Binding-site contacts:
Ligand atom C6 contacts residue GLU153 of chain 1.A at 3.8 Å.
Ligand atom O6 contacts residue LYS212 of chain 1.A at 4.0 Å.
Ligand atom C1 contacts residue ILE154 of chain 1.A at 4.3 Å (hydrophobic).
Ligand atom C2 contacts residue GLU152 of chain 1.A at 3.7 Å.
Ligand atom C6 contacts residue ILE154 of chain 1.A at 3.6 Å (hydrophobic).
Ligand atom C4 contacts residue GLU153 of chain 1.A at 3.9 Å.
Ligand atom O5 contacts residue GLU153 of chain 1.A at 3.8 Å.
Ligand atom O5 contacts residue LYS212 of chain 1.A at 4.1 Å.
Ligand atom N2 contacts residue LYS212 of chain 1.A at 3.9 Å.
Ligand atom O6 contacts residue GLU153 of chain 1.A at 4.3 Å.
Ligand atom C7 contacts residue ASN173 of chain 1.A at 4.2 Å.
Ligand atom C5 contacts residue ASN173 of chain 1.A at 3.5 Å.
Ligand atom C5 contacts residue LYS212 of chain 1.A at 4.3 Å.
Ligand atom N2 contacts residue GLU152 of chain 1.A at 4.4 Å.
Ligand atom O3 contacts residue GLU152 of chain 1.A at 4.3 Å.
Ligand atom C5 contacts residue GLU216 of chain 1.A at 4.3 Å.
Ligand atom O6 contacts residue ILE154 of chain 1.A at 3.0 Å.
Ligand atom O7 contacts residue LYS212 of chain 1.A at 4.2 Å.
Ligand atom O5 contacts residue ILE154 of chain 1.A at 3.4 Å (h-bond).
Ligand atom O4 contacts residue GLU153 of chain 1.A at 4.2 Å.
Ligand atom C1 contacts residue GLU152 of chain 1.A at 4.4 Å.
Ligand atom C2 contacts residue GLU153 of chain 1.A at 4.5 Å.
Ligand atom C6 contacts residue GLU216 of chain 1.A at 2.8 Å.
Ligand atom C1 contacts residue LYS212 of chain 1.A at 3.6 Å.
Ligand atom O5 contacts residue ASN173 of chain 1.A at 2.2 Å (h-bond).
Ligand atom C3 contacts residue ASN173 of chain 1.A at 3.6 Å.
Ligand atom O6 contacts residue GLU216 of chain 1.A at 2.7 Å (salt-bridge).
Ligand atom N2 contacts residue ASN173 of chain 1.A at 2.8 Å (h-bond).
Ligand atom N2 contacts residue GLU174 of chain 1.A at 3.8 Å.
Ligand atom O5 contacts residue GLU152 of chain 1.A at 4.5 Å.
Ligand atom C7 contacts residue GLU174 of chain 1.A at 4.3 Å.
Ligand atom C5 contacts residue GLU153 of chain 1.A at 4.2 Å.
Ligand atom C4 contacts residue ASN173 of chain 1.A at 4.0 Å.
Ligand atom C7 contacts residue LYS212 of chain 1.A at 4.4 Å.
Ligand atom C5 contacts residue ILE154 of chain 1.A at 4.0 Å (hydrophobic).
Ligand atom C3 contacts residue GLU152 of chain 1.A at 4.4 Å.
Ligand atom C1 contacts residue ASN173 of chain 1.A at 1.4 Å.
Ligand atom C2 contacts residue ASN173 of chain 1.A at 2.3 Å.

Sequence of chain 1.A:
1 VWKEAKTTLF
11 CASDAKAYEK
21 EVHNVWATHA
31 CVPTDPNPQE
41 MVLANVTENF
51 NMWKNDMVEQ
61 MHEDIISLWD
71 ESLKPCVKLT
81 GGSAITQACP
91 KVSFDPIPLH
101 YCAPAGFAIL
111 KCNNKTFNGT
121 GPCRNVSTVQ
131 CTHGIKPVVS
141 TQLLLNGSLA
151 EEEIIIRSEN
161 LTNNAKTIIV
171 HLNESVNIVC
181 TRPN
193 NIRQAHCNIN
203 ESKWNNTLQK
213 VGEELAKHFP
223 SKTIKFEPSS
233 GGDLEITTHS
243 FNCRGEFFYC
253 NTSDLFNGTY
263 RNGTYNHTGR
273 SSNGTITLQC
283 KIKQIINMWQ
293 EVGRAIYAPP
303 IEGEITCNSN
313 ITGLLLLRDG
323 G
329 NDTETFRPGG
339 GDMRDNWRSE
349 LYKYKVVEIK

A protein and the small-molecule ligand that binds it are described below.
Small molecule (SMILES): CC(=O)N[C@@H]1[C@@H](O)[C@H](O)[C@@H](CO)O[C@H]1O